A small-molecule ligand and the protein it binds are described below.
Small molecule (SMILES): C[C@H](O)[C@@H](C)O

Sequence of chain 2.A:
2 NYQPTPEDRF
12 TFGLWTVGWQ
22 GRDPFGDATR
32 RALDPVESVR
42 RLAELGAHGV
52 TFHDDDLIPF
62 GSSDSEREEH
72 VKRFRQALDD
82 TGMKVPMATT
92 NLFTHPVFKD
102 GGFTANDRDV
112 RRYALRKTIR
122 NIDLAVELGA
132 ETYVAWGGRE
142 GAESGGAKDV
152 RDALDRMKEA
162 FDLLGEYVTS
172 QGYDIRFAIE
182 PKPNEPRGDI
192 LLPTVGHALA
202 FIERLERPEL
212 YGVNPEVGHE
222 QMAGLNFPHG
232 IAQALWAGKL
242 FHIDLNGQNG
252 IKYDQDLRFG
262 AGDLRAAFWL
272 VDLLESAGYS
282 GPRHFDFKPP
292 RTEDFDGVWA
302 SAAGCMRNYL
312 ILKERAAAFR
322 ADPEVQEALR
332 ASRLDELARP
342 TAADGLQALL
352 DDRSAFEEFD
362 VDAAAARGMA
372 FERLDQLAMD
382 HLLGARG

Binding-site contacts:
Ligand atom C05 contacts residue GLU181 of chain 2.A at 3.5 Å.
Ligand atom C04 contacts residue GLU181 of chain 2.A at 3.3 Å.
Ligand atom C04 contacts residue TRP137 of chain 2.A at 3.5 Å (hydrophobic).
Ligand atom C03 contacts residue THR90 of chain 2.A at 3.5 Å.
Ligand atom C05 contacts residue HIS54 of chain 2.A at 4.2 Å.
Ligand atom C05 contacts residue ASP287 of chain 2.A at 3.4 Å.
Ligand atom O6 contacts residue GLU181 of chain 2.A at 2.5 Å (salt-bridge).
Ligand atom O06 contacts residue PHE94 of chain 2.A at 3.9 Å.
Ligand atom O6 contacts residue TRP16 of chain 2.A at 4.1 Å.
Ligand atom O6 contacts residue ASP245 of chain 2.A at 3.1 Å (salt-bridge).
Ligand atom C03 contacts residue GLU181 of chain 2.A at 3.5 Å.
Ligand atom C01 contacts residue HIS54 of chain 2.A at 4.4 Å.
Ligand atom O06 contacts residue THR90 of chain 2.A at 4.3 Å.
Ligand atom C01 contacts residue GLU181 of chain 2.A at 4.3 Å.
Ligand atom C03 contacts residue HIS54 of chain 2.A at 4.0 Å.
Ligand atom C05 contacts residue MG1 of chain 2.B at 3.5 Å.
Ligand atom C01 contacts residue ASP287 of chain 2.A at 3.2 Å.
Ligand atom C01 contacts residue TRP16 of chain 2.A at 4.2 Å (hydrophobic).
Ligand atom O06 contacts residue HIS54 of chain 2.A at 2.6 Å (h-bond).
Ligand atom C01 contacts residue MG1 of chain 2.B at 3.7 Å.
Ligand atom O6 contacts residue ASP287 of chain 2.A at 2.8 Å (salt-bridge).
Ligand atom O06 contacts residue TRP137 of chain 2.A at 3.7 Å.
Ligand atom O6 contacts residue MG1 of chain 2.B at 2.3 Å.
Ligand atom C03 contacts residue TRP137 of chain 2.A at 4.3 Å (hydrophobic).
Ligand atom C03 contacts residue VAL135 of chain 2.A at 3.5 Å (hydrophobic).
Ligand atom O6 contacts residue GLU217 of chain 2.A at 4.4 Å.
Ligand atom C04 contacts residue HIS54 of chain 2.A at 3.7 Å.
Ligand atom C01 contacts residue TRP137 of chain 2.A at 4.3 Å (hydrophobic).
Ligand atom C05 contacts residue TRP16 of chain 2.A at 3.7 Å (hydrophobic).